Binding-site contacts:
Ligand atom C6 contacts residue GLU75 of chain 1.A at 3.3 Å.
Ligand atom C12 contacts residue LEU176 of chain 1.A at 3.7 Å (hydrophobic).
Ligand atom O31 contacts residue VAL89 of chain 1.A at 3.6 Å.
Ligand atom C5 contacts residue GLU75 of chain 1.A at 3.3 Å.
Ligand atom C13 contacts residue LEU176 of chain 1.A at 3.6 Å (hydrophobic).
Ligand atom F10 contacts residue VAL103 of chain 1.A at 3.5 Å.
Ligand atom C15 contacts residue CYS186 of chain 1.A at 3.4 Å (hydrophobic).
Ligand atom O31 contacts residue CYS186 of chain 1.A at 3.5 Å.
Ligand atom O20 contacts residue CYS186 of chain 1.A at 3.5 Å (h-bond).
Ligand atom O31 contacts residue ASP187 of chain 1.A at 2.9 Å (salt-bridge).
Ligand atom C11 contacts residue THR105 of chain 1.A at 3.2 Å.
Ligand atom N7 contacts residue GLU75 of chain 1.A at 3.2 Å (salt-bridge).
Ligand atom C29 contacts residue ILE185 of chain 1.A at 3.3 Å (hydrophobic).
Ligand atom C1 contacts residue LYS58 of chain 1.A at 3.7 Å.
Ligand atom N24 contacts residue LEU79 of chain 1.A at 3.6 Å.
Ligand atom CL9 contacts residue THR105 of chain 1.A at 3.6 Å.
Ligand atom C3 contacts residue LYS58 of chain 1.A at 3.7 Å.
Ligand atom C23 contacts residue ASP187 of chain 1.A at 3.4 Å.
Ligand atom N32 contacts residue CYS108 of chain 1.A at 3.1 Å (h-bond).
Ligand atom C5 contacts residue LYS58 of chain 1.A at 3.7 Å.
Ligand atom C30 contacts residue ASP187 of chain 1.A at 3.6 Å.
Ligand atom C16 contacts residue LEU176 of chain 1.A at 3.6 Å (hydrophobic).
Ligand atom CL9 contacts residue LYS58 of chain 1.A at 3.6 Å.
Ligand atom C3 contacts residue THR105 of chain 1.A at 3.6 Å.
Ligand atom C4 contacts residue THR105 of chain 1.A at 3.4 Å.
Ligand atom C12 contacts residue ALA56 of chain 1.A at 3.7 Å (hydrophobic).
Ligand atom F10 contacts residue LEU79 of chain 1.A at 3.5 Å.
Ligand atom N7 contacts residue LEU79 of chain 1.A at 3.7 Å.
Ligand atom O20 contacts residue VAL38 of chain 1.A at 3.6 Å.
Ligand atom C19 contacts residue ALA56 of chain 1.A at 3.4 Å (hydrophobic).
Ligand atom N14 contacts residue CYS186 of chain 1.A at 3.7 Å.
Ligand atom F10 contacts residue GLU75 of chain 1.A at 3.1 Å.
Ligand atom N24 contacts residue ASP187 of chain 1.A at 3.4 Å.
Ligand atom C19 contacts residue GLU106 of chain 1.A at 3.2 Å.
Ligand atom O20 contacts residue LYS58 of chain 1.A at 3.1 Å (salt-bridge).
Ligand atom C30 contacts residue ILE185 of chain 1.A at 3.4 Å (hydrophobic).
Ligand atom O20 contacts residue ASP187 of chain 1.A at 3.4 Å (salt-bridge).
Ligand atom N18 contacts residue CYS108 of chain 1.A at 3.0 Å (h-bond).
Ligand atom C21 contacts residue PHE188 of chain 1.A at 3.6 Å (hydrophobic).
Ligand atom C1 contacts residue ASP187 of chain 1.A at 3.7 Å.

The protein below binds the small molecule below.
Small molecule (SMILES): CCn1c(=O)c(-c2cc(NC(=O)Nc3ccccc3)c(F)cc2Cl)cc2cnc(NC)cc21

Sequence of chain 1.A:
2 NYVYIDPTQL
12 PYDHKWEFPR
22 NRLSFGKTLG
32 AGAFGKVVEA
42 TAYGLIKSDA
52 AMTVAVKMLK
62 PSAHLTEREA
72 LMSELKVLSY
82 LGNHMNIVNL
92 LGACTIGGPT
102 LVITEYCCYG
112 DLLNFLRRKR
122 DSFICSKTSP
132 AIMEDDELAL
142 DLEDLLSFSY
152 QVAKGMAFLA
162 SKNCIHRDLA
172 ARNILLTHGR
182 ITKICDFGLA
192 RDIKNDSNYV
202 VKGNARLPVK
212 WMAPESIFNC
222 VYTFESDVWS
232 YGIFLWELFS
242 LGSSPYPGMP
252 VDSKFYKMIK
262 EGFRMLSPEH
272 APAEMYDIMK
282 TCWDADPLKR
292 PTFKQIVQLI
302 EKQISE